The small molecule below binds the protein below.
Small molecule (SMILES): Nc1cccc2cc(S(=O)(=O)O)ccc12

Sequence of chain 1.C:
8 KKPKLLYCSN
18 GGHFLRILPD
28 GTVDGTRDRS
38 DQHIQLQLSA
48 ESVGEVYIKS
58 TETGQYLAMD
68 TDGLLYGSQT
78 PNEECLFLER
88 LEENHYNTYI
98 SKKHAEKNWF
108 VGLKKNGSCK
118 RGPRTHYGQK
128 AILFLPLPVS

Binding-site contacts:
Ligand atom O2S contacts residue ALA128 of chain 1.C at 3.2 Å.
Ligand atom C5 contacts residue LYS127 of chain 1.C at 4.4 Å.
Ligand atom C3 contacts residue LYS127 of chain 1.C at 3.5 Å.
Ligand atom C3 contacts residue GLN126 of chain 1.C at 4.0 Å.
Ligand atom O2S contacts residue ASN17 of chain 1.C at 3.1 Å (h-bond).
Ligand atom O2S contacts residue LYS117 of chain 1.C at 3.1 Å (salt-bridge).
Ligand atom O1S contacts residue LYS117 of chain 1.C at 3.2 Å (salt-bridge).
Ligand atom C4 contacts residue GLN126 of chain 1.C at 3.6 Å.
Ligand atom C4 contacts residue LYS127 of chain 1.C at 3.0 Å.
Ligand atom C3 contacts residue ASN17 of chain 1.C at 3.3 Å.
Ligand atom O3S contacts residue LYS112 of chain 1.C at 3.2 Å.
Ligand atom C10 contacts residue LYS127 of chain 1.C at 4.0 Å.
Ligand atom C5 contacts residue GLN126 of chain 1.C at 4.3 Å.
Ligand atom N contacts residue GLY125 of chain 1.C at 3.1 Å (h-bond).
Ligand atom O3S contacts residue ASN17 of chain 1.C at 3.2 Å (h-bond).
Ligand atom C4 contacts residue ASN17 of chain 1.C at 4.0 Å.
Ligand atom C4 contacts residue ALA128 of chain 1.C at 4.5 Å (hydrophobic).
Ligand atom C3 contacts residue ALA128 of chain 1.C at 4.0 Å (hydrophobic).
Ligand atom C3 contacts residue LYS112 of chain 1.C at 4.2 Å.
Ligand atom N contacts residue GLN126 of chain 1.C at 4.0 Å.
Ligand atom C10 contacts residue GLN126 of chain 1.C at 4.0 Å.
Ligand atom C5 contacts residue GLY125 of chain 1.C at 4.0 Å.
Ligand atom N contacts residue LYS127 of chain 1.C at 3.2 Å.
Ligand atom S contacts residue LYS117 of chain 1.C at 3.9 Å.
Ligand atom S contacts residue ASN17 of chain 1.C at 3.8 Å.
Ligand atom C2 contacts residue ASN17 of chain 1.C at 4.0 Å.